Binding-site contacts:
Ligand atom O7 contacts residue ASN315 of chain 38.H at 4.2 Å.
Ligand atom C1 contacts residue VAL314 of chain 38.H at 4.4 Å (hydrophobic).
Ligand atom O5 contacts residue THR313 of chain 38.H at 4.3 Å.
Ligand atom C3 contacts residue ASN315 of chain 38.H at 3.8 Å.
Ligand atom C8 contacts residue ASN315 of chain 38.H at 3.5 Å.
Ligand atom C8 contacts residue ILE281 of chain 38.H at 4.5 Å (hydrophobic).
Ligand atom C1 contacts residue ASN315 of chain 38.H at 1.4 Å.
Ligand atom C5 contacts residue ASN315 of chain 38.H at 3.7 Å.
Ligand atom O5 contacts residue VAL314 of chain 38.H at 3.8 Å.
Ligand atom N2 contacts residue ASN315 of chain 38.H at 2.8 Å (h-bond).
Ligand atom C2 contacts residue ASN315 of chain 38.H at 2.5 Å.
Ligand atom C6 contacts residue ASN315 of chain 38.H at 4.5 Å.
Ligand atom O5 contacts residue ASN315 of chain 38.H at 2.4 Å (h-bond).
Ligand atom C6 contacts residue THR313 of chain 38.H at 4.5 Å.
Ligand atom C7 contacts residue ASN315 of chain 38.H at 3.3 Å.
Ligand atom C4 contacts residue ASN315 of chain 38.H at 4.3 Å.

Sequence of chain 38.H:
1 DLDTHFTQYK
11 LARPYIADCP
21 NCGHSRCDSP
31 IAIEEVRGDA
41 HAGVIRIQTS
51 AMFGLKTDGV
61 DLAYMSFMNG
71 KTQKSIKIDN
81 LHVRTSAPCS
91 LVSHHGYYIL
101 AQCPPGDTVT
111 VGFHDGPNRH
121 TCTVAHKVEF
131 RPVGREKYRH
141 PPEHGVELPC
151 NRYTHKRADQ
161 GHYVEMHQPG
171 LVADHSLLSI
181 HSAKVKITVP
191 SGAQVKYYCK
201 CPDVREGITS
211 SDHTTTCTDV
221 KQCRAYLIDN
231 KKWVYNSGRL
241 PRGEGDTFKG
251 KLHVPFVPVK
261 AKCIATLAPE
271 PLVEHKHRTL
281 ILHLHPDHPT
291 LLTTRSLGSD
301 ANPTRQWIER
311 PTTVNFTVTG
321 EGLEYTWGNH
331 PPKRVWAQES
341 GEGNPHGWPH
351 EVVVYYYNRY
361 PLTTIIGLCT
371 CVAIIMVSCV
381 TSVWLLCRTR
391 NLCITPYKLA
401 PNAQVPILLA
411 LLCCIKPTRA

A protein and the small-molecule ligand that binds it are described below.
Small molecule (SMILES): CC(=O)N[C@@H]1[C@@H](O)[C@H](O)[C@@H](CO)O[C@H]1O